Binding-site contacts:
Ligand atom OP1 contacts residue GLY105 of chain 1.C at 2.7 Å (h-bond).
Ligand atom C2 contacts residue DG6 of chain 1.A at 3.3 Å.
Ligand atom N2 contacts residue DC1 of chain 1.A at 2.4 Å (h-bond).
Ligand atom O6 contacts residue DC1 of chain 1.A at 3.1 Å (h-bond).
Ligand atom OP2 contacts residue SER109 of chain 1.C at 2.8 Å.
Ligand atom O4 contacts residue DA2 of chain 1.A at 2.8 Å (h-bond).
Ligand atom OP1 contacts residue SER109 of chain 1.C at 3.2 Å.
Ligand atom N6 contacts residue DA2 of chain 1.A at 3.0 Å (h-bond).
Ligand atom C2 contacts residue DT3 of chain 1.A at 3.1 Å.
Ligand atom P contacts residue GLY107 of chain 1.C at 3.4 Å.
Ligand atom N1 contacts residue DT3 of chain 1.A at 2.4 Å (h-bond).
Ligand atom OP2 contacts residue NA1 of chain 1.E at 2.8 Å (h-bond).
Ligand atom N3 contacts residue DA2 of chain 1.A at 2.6 Å (h-bond).
Ligand atom C2 contacts residue DC1 of chain 1.A at 3.3 Å.
Ligand atom N2 contacts residue DA2 of chain 1.A at 3.2 Å.
Ligand atom N1 contacts residue DC1 of chain 1.A at 2.8 Å (h-bond).
Ligand atom N6 contacts residue DT3 of chain 1.A at 2.6 Å (h-bond).
Ligand atom OP1 contacts residue GLY107 of chain 1.C at 3.2 Å.
Ligand atom OP1 contacts residue ILE106 of chain 1.C at 2.8 Å (h-bond).
Ligand atom OP1 contacts residue VAL103 of chain 1.C at 3.3 Å (h-bond).
Ligand atom N1 contacts residue DT5 of chain 1.A at 2.9 Å (h-bond).
Ligand atom C5' contacts residue GLY107 of chain 1.C at 3.4 Å.
Ligand atom N4 contacts residue DG6 of chain 1.A at 3.2 Å (h-bond).
Ligand atom OP1 contacts residue ALA110 of chain 1.C at 2.7 Å (h-bond).
Ligand atom N1 contacts residue DC4 of chain 1.A at 2.6 Å (h-bond).
Ligand atom C6 contacts residue DT3 of chain 1.A at 3.3 Å.
Ligand atom O2 contacts residue DA2 of chain 1.A at 3.3 Å.
Ligand atom OP1 contacts residue NA1 of chain 1.D at 2.5 Å (h-bond).
Ligand atom C6 contacts residue DC4 of chain 1.A at 3.4 Å.
Ligand atom N3 contacts residue DG6 of chain 1.A at 3.0 Å (h-bond).
Ligand atom N6 contacts residue DT5 of chain 1.A at 2.6 Å (h-bond).
Ligand atom N1 contacts residue DG6 of chain 1.A at 3.3 Å (h-bond).
Ligand atom C2 contacts residue DG6 of chain 1.A at 3.3 Å.
Ligand atom O6 contacts residue DC4 of chain 1.A at 2.6 Å (h-bond).
Ligand atom N2 contacts residue LYS234 of chain 1.C at 3.3 Å (salt-bridge).
Ligand atom C4 contacts residue DA2 of chain 1.A at 3.4 Å.
Ligand atom N2 contacts residue DC4 of chain 1.A at 2.5 Å (h-bond).
Ligand atom O5' contacts residue GLY107 of chain 1.C at 2.8 Å.
Ligand atom O2 contacts residue DG6 of chain 1.A at 2.8 Å (h-bond).
Ligand atom P contacts residue SER109 of chain 1.C at 3.3 Å.

A protein and the small-molecule ligand that binds it are described below.
Small molecule (SMILES): Cc1cn([C@H]2C[C@H](O[P](=O)(O)OC[C@H]3O[C@@H](n4cnc5c(=O)nc(N)[nH]c54)C[C@@H]3O)[C@@H](CO[P](=O)(O)O[C@H]3C[C@H](n4cnc5c(N)ncnc54)O[C@@H]3CO[P](=O)(O)O[C@H]3C[C@H](n4cnc5c(=O)nc(N)[nH]c54)O[C@@H]3CO[P](=O)(O)O[C@H]3C[C@H](n4cnc5c(N)ncnc54)O[C@@H]3CO[P](=O)(O)O[C@H]3C[C@H](n4ccc(N)nc4=O)O[C@@H]3COP(=O)(O)O)O2)c(=O)[nH]c1=O

Sequence of chain 1.C:
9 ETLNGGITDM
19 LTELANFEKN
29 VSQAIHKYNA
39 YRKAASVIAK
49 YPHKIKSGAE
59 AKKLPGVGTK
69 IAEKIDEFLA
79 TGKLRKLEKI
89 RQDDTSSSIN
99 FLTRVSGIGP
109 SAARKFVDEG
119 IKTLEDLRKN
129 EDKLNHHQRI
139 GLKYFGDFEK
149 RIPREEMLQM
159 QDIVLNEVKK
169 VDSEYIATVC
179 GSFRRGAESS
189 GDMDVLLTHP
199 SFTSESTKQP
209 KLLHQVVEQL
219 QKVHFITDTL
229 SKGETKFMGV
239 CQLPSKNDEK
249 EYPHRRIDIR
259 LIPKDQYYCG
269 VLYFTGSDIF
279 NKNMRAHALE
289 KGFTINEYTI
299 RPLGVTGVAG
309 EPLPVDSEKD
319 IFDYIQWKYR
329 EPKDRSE